Sequence of chain 1.A:
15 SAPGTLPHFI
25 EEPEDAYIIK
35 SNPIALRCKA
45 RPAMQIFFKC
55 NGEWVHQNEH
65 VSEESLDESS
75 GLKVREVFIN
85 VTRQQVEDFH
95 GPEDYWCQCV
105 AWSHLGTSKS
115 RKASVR

Binding-site contacts:
Ligand atom O6 contacts residue PHE82 of chain 1.A at 4.1 Å.
Ligand atom O7 contacts residue ASN84 of chain 1.A at 4.2 Å.
Ligand atom C1 contacts residue ASN84 of chain 1.A at 3.1 Å.
Ligand atom C5 contacts residue ASN84 of chain 1.A at 4.3 Å.
Ligand atom O6 contacts residue VAL65 of chain 1.A at 3.5 Å.
Ligand atom N2 contacts residue ASN84 of chain 1.A at 4.5 Å.
Ligand atom O5 contacts residue ASN84 of chain 1.A at 3.1 Å (h-bond).
Ligand atom C2 contacts residue ASN84 of chain 1.A at 3.6 Å.

The small molecule below binds the protein below.
Small molecule (SMILES): CC(=O)N[C@@H]1[C@@H](O)[C@H](O)[C@@H](CO)O[C@H]1O